Sequence of chain 1.A:
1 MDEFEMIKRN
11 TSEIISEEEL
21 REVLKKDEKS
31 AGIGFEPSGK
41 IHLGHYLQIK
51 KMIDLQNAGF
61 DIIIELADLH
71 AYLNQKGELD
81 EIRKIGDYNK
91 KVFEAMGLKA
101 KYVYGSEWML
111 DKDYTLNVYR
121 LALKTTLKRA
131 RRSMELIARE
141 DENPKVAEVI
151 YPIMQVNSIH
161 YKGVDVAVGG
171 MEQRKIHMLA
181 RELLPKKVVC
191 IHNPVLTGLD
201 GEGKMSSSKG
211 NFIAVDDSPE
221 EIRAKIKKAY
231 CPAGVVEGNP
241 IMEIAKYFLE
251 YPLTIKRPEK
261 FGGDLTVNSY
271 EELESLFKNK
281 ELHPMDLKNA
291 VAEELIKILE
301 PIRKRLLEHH

The small molecule below binds the protein below.
Small molecule (SMILES): CC(C)(Br)C(=O)Nc1ccc(C[C@H](N)C(=O)O)cc1

Binding-site contacts:
Ligand atom C04 contacts residue GLY34 of chain 1.A at 3.5 Å.
Ligand atom C11 contacts residue VAL164 of chain 1.A at 3.8 Å (hydrophobic).
Ligand atom O19 contacts residue ILE137 of chain 1.A at 3.4 Å.
Ligand atom BR1 contacts residue ILE63 of chain 1.A at 3.9 Å.
Ligand atom C05 contacts residue HIS70 of chain 1.A at 3.5 Å.
Ligand atom O18 contacts residue GLU36 of chain 1.A at 3.8 Å.
Ligand atom C03 contacts residue GLY34 of chain 1.A at 3.7 Å.
Ligand atom C04 contacts residue GLN155 of chain 1.A at 3.5 Å.
Ligand atom BR1 contacts residue GLY32 of chain 1.A at 3.8 Å.
Ligand atom C03 contacts residue GLN155 of chain 1.A at 3.9 Å.
Ligand atom N01 contacts residue GLN173 of chain 1.A at 2.7 Å (h-bond).
Ligand atom C09 contacts residue GLU65 of chain 1.A at 4.0 Å.
Ligand atom C17 contacts residue GLN173 of chain 1.A at 3.4 Å.
Ligand atom N01 contacts residue GLN155 of chain 1.A at 2.8 Å (h-bond).
Ligand atom BR1 contacts residue ILE33 of chain 1.A at 3.3 Å.
Ligand atom C16 contacts residue GLN155 of chain 1.A at 3.6 Å.
Ligand atom C17 contacts residue TYR151 of chain 1.A at 3.4 Å (hydrophobic).
Ligand atom N01 contacts residue TYR151 of chain 1.A at 2.9 Å (h-bond).
Ligand atom C02 contacts residue TYR151 of chain 1.A at 3.3 Å (hydrophobic).
Ligand atom C10 contacts residue GLU65 of chain 1.A at 4.0 Å.
Ligand atom C05 contacts residue GLN155 of chain 1.A at 3.9 Å.
Ligand atom C06 contacts residue ALA67 of chain 1.A at 4.0 Å (hydrophobic).
Ligand atom C13 contacts residue SER158 of chain 1.A at 3.5 Å.
Ligand atom O19 contacts residue GLN173 of chain 1.A at 3.0 Å (h-bond).
Ligand atom C05 contacts residue ALA67 of chain 1.A at 3.5 Å (hydrophobic).
Ligand atom BR1 contacts residue GLU65 of chain 1.A at 3.8 Å.
Ligand atom C02 contacts residue GLN155 of chain 1.A at 3.8 Å.
Ligand atom C16 contacts residue GLY34 of chain 1.A at 3.1 Å.
Ligand atom C02 contacts residue GLN173 of chain 1.A at 3.2 Å.
Ligand atom O19 contacts residue TYR151 of chain 1.A at 3.5 Å (h-bond).
Ligand atom C03 contacts residue TYR151 of chain 1.A at 3.3 Å (hydrophobic).
Ligand atom C06 contacts residue HIS70 of chain 1.A at 3.6 Å.
Ligand atom C07 contacts residue GLU65 of chain 1.A at 3.6 Å.
Ligand atom C15 contacts residue GLN155 of chain 1.A at 3.8 Å.
Ligand atom C06 contacts residue GLU65 of chain 1.A at 3.4 Å.
Ligand atom C13 contacts residue GLU65 of chain 1.A at 3.2 Å.
Ligand atom C07 contacts residue GLY34 of chain 1.A at 3.6 Å.
Ligand atom C15 contacts residue GLY34 of chain 1.A at 3.1 Å.
Ligand atom C11 contacts residue ILE159 of chain 1.A at 3.8 Å (hydrophobic).
Ligand atom N08 contacts residue GLU65 of chain 1.A at 3.0 Å (salt-bridge).